Sequence of chain 1.A:
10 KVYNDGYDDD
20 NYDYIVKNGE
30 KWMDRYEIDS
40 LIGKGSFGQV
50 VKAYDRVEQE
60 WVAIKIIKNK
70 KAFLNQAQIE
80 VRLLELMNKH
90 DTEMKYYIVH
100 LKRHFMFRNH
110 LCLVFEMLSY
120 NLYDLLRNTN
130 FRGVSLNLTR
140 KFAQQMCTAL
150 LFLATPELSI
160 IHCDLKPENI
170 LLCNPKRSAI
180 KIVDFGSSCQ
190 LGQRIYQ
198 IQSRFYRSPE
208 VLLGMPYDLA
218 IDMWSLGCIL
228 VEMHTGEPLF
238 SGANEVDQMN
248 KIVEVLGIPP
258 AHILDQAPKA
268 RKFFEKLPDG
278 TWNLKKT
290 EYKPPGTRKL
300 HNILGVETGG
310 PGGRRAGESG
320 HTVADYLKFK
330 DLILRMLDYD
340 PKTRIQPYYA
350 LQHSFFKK

Binding-site contacts:
Ligand atom S11 contacts residue ASP183 of chain 1.A at 3.8 Å.
Ligand atom C01 contacts residue SER118 of chain 1.A at 3.3 Å.
Ligand atom C03 contacts residue LEU170 of chain 1.A at 3.8 Å (hydrophobic).
Ligand atom C18 contacts residue ILE41 of chain 1.A at 3.5 Å (hydrophobic).
Ligand atom C16 contacts residue GLU115 of chain 1.A at 3.5 Å.
Ligand atom O02 contacts residue LEU117 of chain 1.A at 3.4 Å (h-bond).
Ligand atom C15 contacts residue ALA62 of chain 1.A at 3.8 Å (hydrophobic).
Ligand atom C10 contacts residue LYS64 of chain 1.A at 3.5 Å.
Ligand atom C17 contacts residue ILE41 of chain 1.A at 3.7 Å (hydrophobic).
Ligand atom C01 contacts residue LEU170 of chain 1.A at 3.8 Å (hydrophobic).
Ligand atom C07 contacts residue PHE114 of chain 1.A at 4.1 Å (hydrophobic).
Ligand atom C04 contacts residue LEU170 of chain 1.A at 3.6 Å (hydrophobic).
Ligand atom S11 contacts residue LYS64 of chain 1.A at 3.2 Å (salt-bridge).
Ligand atom C08 contacts residue VAL182 of chain 1.A at 3.9 Å (hydrophobic).
Ligand atom C16 contacts residue ALA62 of chain 1.A at 3.6 Å (hydrophobic).
Ligand atom C01 contacts residue LEU117 of chain 1.A at 3.3 Å (hydrophobic).
Ligand atom C03 contacts residue ALA62 of chain 1.A at 3.9 Å (hydrophobic).
Ligand atom O14 contacts residue VAL98 of chain 1.A at 3.8 Å.
Ligand atom S11 contacts residue PHE46 of chain 1.A at 3.6 Å.
Ligand atom O02 contacts residue MET116 of chain 1.A at 3.3 Å (h-bond).
Ligand atom C07 contacts residue VAL182 of chain 1.A at 3.9 Å (hydrophobic).
Ligand atom C05 contacts residue LEU170 of chain 1.A at 4.0 Å (hydrophobic).
Ligand atom C04 contacts residue ILE41 of chain 1.A at 4.1 Å (hydrophobic).
Ligand atom S09 contacts residue VAL49 of chain 1.A at 4.0 Å.
Ligand atom C10 contacts residue ASP183 of chain 1.A at 3.9 Å.
Ligand atom N12 contacts residue ASP183 of chain 1.A at 3.2 Å.
Ligand atom O02 contacts residue ILE41 of chain 1.A at 4.0 Å.
Ligand atom C01 contacts residue MET116 of chain 1.A at 4.0 Å (hydrophobic).
Ligand atom N12 contacts residue GLU79 of chain 1.A at 4.1 Å.
Ligand atom O14 contacts residue PHE114 of chain 1.A at 3.1 Å.
Ligand atom C03 contacts residue LEU117 of chain 1.A at 4.0 Å (hydrophobic).
Ligand atom O14 contacts residue ASP183 of chain 1.A at 3.1 Å (salt-bridge).
Ligand atom C16 contacts residue LEU117 of chain 1.A at 3.6 Å (hydrophobic).
Ligand atom C17 contacts residue LEU170 of chain 1.A at 4.0 Å (hydrophobic).
Ligand atom C13 contacts residue PHE114 of chain 1.A at 3.8 Å (hydrophobic).
Ligand atom N12 contacts residue LYS64 of chain 1.A at 3.2 Å (salt-bridge).
Ligand atom C13 contacts residue VAL182 of chain 1.A at 4.0 Å (hydrophobic).
Ligand atom O14 contacts residue VAL182 of chain 1.A at 4.1 Å.
Ligand atom C13 contacts residue ASP183 of chain 1.A at 3.4 Å.
Ligand atom C15 contacts residue GLU115 of chain 1.A at 3.7 Å.

This small molecule binds to this protein.
Small molecule (SMILES): C#Cc1cc(/C=C2\SC(=S)NC2=O)ccc1OC